Binding-site contacts:
Ligand atom C2 contacts residue ASN453 of chain 1.B at 2.4 Å.
Ligand atom C4 contacts residue ASN453 of chain 1.B at 4.2 Å.
Ligand atom O3 contacts residue ASN453 of chain 1.B at 3.1 Å (h-bond).
Ligand atom C5 contacts residue ASN453 of chain 1.B at 3.7 Å.
Ligand atom O7 contacts residue ASN453 of chain 1.B at 4.4 Å.
Ligand atom O6 contacts residue LYS444 of chain 1.B at 4.0 Å.
Ligand atom C7 contacts residue ASN453 of chain 1.B at 4.2 Å.
Ligand atom O5 contacts residue PHE451 of chain 1.B at 4.2 Å.
Ligand atom C3 contacts residue ASN453 of chain 1.B at 3.6 Å.
Ligand atom C1 contacts residue ASN453 of chain 1.B at 1.4 Å.
Ligand atom O5 contacts residue ASN453 of chain 1.B at 2.4 Å (h-bond).
Ligand atom N2 contacts residue ASN453 of chain 1.B at 3.3 Å (h-bond).

Sequence of chain 1.B:
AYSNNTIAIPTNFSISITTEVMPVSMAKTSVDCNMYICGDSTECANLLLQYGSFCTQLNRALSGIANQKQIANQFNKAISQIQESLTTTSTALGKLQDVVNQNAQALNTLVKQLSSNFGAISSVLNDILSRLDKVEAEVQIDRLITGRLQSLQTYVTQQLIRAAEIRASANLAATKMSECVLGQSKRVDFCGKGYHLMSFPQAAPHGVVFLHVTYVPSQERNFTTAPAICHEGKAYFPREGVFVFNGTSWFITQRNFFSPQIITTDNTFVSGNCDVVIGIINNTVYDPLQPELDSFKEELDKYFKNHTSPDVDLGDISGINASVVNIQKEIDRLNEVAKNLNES

The small molecule below binds the protein below.
Small molecule (SMILES): CC(=O)N[C@@H]1[C@@H](O)[C@H](O)[C@@H](CO)O[C@H]1O